This protein binds this small molecule.
Small molecule (SMILES): CC(=O)N[C@H]1[C@H](O[C@H]2[C@H](O)[C@@H](NC(C)=O)CO[C@@H]2CO)O[C@H](CO)[C@@H](O)[C@@H]1O

Binding-site contacts:
Ligand atom O3 contacts residue HIS149 of chain 57.A at 4.2 Å.
Ligand atom C8 contacts residue ASN153 of chain 57.A at 4.5 Å.
Ligand atom C4 contacts residue ASN153 of chain 57.A at 4.2 Å.
Ligand atom C1 contacts residue HIS149 of chain 57.A at 3.6 Å.
Ligand atom C2 contacts residue ASN153 of chain 57.A at 2.5 Å.
Ligand atom O7 contacts residue HIS149 of chain 57.A at 3.3 Å.
Ligand atom N2 contacts residue ASN153 of chain 57.A at 3.1 Å (h-bond).
Ligand atom O5 contacts residue HIS158 of chain 57.A at 3.2 Å.
Ligand atom N2 contacts residue HIS149 of chain 57.A at 4.2 Å.
Ligand atom C1 contacts residue THR155 of chain 57.A at 3.9 Å.
Ligand atom O5 contacts residue ASN153 of chain 57.A at 2.3 Å (h-bond).
Ligand atom C5 contacts residue ASN153 of chain 57.A at 3.6 Å.
Ligand atom C7 contacts residue HIS149 of chain 57.A at 4.3 Å.
Ligand atom C5 contacts residue HIS149 of chain 57.A at 4.2 Å.
Ligand atom C7 contacts residue ASN153 of chain 57.A at 4.1 Å.
Ligand atom C8 contacts residue GLY102 of chain 8.A at 3.5 Å.
Ligand atom C6 contacts residue GLY156 of chain 57.A at 3.8 Å.
Ligand atom C2 contacts residue HIS149 of chain 57.A at 3.4 Å.
Ligand atom O5 contacts residue GLY156 of chain 57.A at 4.1 Å.
Ligand atom C6 contacts residue HIS158 of chain 57.A at 3.6 Å.
Ligand atom O6 contacts residue HIS149 of chain 57.A at 3.5 Å.
Ligand atom O5 contacts residue HIS149 of chain 57.A at 3.6 Å (h-bond).
Ligand atom O6 contacts residue HIS158 of chain 57.A at 3.5 Å.
Ligand atom C5 contacts residue GLY156 of chain 57.A at 4.1 Å.
Ligand atom C1 contacts residue ASN153 of chain 57.A at 1.4 Å.
Ligand atom C3 contacts residue HIS149 of chain 57.A at 4.3 Å.
Ligand atom C4 contacts residue HIS149 of chain 57.A at 3.7 Å.
Ligand atom C3 contacts residue ASN153 of chain 57.A at 3.9 Å.
Ligand atom O5 contacts residue THR155 of chain 57.A at 3.9 Å.
Ligand atom C5 contacts residue HIS158 of chain 57.A at 4.0 Å.
Ligand atom C1 contacts residue HIS158 of chain 57.A at 4.2 Å.

Sequence of chain 8.A:
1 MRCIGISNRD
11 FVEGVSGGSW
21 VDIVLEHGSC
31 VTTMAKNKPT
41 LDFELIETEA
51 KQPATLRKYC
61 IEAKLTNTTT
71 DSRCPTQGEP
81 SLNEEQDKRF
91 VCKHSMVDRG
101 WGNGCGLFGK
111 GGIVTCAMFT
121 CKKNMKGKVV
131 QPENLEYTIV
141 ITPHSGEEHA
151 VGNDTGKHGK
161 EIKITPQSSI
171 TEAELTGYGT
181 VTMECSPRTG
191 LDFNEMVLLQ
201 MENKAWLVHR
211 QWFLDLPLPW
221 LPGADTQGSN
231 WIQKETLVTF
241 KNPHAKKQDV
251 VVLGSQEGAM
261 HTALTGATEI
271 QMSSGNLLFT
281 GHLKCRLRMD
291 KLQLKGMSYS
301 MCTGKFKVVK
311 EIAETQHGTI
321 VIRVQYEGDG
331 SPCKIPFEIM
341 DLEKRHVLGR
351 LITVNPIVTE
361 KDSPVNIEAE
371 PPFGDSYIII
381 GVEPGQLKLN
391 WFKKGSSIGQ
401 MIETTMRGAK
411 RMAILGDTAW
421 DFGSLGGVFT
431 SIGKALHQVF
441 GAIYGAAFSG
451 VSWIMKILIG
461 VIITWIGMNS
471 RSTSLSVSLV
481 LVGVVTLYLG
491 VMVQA

Sequence of chain 57.A:
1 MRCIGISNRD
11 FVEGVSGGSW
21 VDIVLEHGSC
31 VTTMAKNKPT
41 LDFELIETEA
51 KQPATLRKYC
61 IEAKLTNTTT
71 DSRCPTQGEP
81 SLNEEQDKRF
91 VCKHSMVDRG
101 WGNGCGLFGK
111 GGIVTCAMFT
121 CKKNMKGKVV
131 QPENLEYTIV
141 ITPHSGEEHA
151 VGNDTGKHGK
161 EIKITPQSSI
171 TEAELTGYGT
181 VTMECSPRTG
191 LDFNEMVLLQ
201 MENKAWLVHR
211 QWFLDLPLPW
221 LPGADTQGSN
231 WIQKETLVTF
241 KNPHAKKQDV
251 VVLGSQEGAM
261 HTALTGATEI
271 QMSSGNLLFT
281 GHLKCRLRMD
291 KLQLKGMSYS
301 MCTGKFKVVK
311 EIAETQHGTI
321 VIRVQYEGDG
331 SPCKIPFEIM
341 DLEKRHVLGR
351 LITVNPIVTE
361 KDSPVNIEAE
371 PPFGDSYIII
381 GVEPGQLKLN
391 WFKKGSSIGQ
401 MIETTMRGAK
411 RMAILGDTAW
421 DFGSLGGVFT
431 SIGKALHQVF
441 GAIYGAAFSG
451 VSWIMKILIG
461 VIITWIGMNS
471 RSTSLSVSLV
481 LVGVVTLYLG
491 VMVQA